Binding-site contacts:
Ligand atom C6 contacts residue PRO385 of chain 1.A at 3.7 Å (hydrophobic).
Ligand atom C8 contacts residue SER383 of chain 1.A at 3.9 Å.
Ligand atom C2 contacts residue PRO385 of chain 1.A at 4.1 Å (hydrophobic).
Ligand atom C6 contacts residue SER383 of chain 1.A at 3.9 Å.
Ligand atom C6 contacts residue LYS384 of chain 1.A at 3.9 Å.
Ligand atom C1 contacts residue SER383 of chain 1.A at 3.8 Å.
Ligand atom C3 contacts residue PRO385 of chain 1.A at 4.1 Å (hydrophobic).
Ligand atom O1 contacts residue LYS384 of chain 1.A at 4.2 Å.
Ligand atom O1 contacts residue THR298 of chain 1.A at 3.5 Å.
Ligand atom O1 contacts residue PRO385 of chain 1.A at 3.6 Å.
Ligand atom C7 contacts residue THR298 of chain 1.A at 3.9 Å.
Ligand atom C2 contacts residue THR298 of chain 1.A at 4.4 Å.
Ligand atom O3 contacts residue PRO385 of chain 1.A at 3.5 Å (h-bond).
Ligand atom C4 contacts residue PRO385 of chain 1.A at 4.0 Å (hydrophobic).
Ligand atom O3 contacts residue SER383 of chain 1.A at 3.1 Å (h-bond).
Ligand atom C8 contacts residue LYS384 of chain 1.A at 3.5 Å.
Ligand atom O2 contacts residue THR298 of chain 1.A at 3.4 Å.
Ligand atom C1 contacts residue THR298 of chain 1.A at 4.4 Å.
Ligand atom C1 contacts residue LYS384 of chain 1.A at 4.3 Å.
Ligand atom O3 contacts residue LYS384 of chain 1.A at 3.2 Å.
Ligand atom C8 contacts residue PRO385 of chain 1.A at 4.5 Å (hydrophobic).
Ligand atom C5 contacts residue PRO385 of chain 1.A at 3.9 Å (hydrophobic).
Ligand atom C1 contacts residue PRO385 of chain 1.A at 3.7 Å (hydrophobic).
Ligand atom O1 contacts residue SER383 of chain 1.A at 2.9 Å (h-bond).

This protein binds this small molecule.
Small molecule (SMILES): COc1cccc(OC)c1O

Sequence of chain 1.A:
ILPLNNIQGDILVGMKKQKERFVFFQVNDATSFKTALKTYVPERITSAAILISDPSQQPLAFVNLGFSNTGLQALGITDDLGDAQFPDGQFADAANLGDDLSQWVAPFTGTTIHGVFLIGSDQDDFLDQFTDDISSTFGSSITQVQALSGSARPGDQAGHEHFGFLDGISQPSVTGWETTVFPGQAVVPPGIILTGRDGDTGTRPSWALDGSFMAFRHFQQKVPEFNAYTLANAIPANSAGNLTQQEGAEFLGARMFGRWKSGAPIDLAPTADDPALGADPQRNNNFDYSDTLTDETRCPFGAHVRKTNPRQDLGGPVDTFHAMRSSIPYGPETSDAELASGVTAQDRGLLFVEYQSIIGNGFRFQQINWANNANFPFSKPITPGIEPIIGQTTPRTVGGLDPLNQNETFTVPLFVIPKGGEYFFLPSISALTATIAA